Binding-site contacts:
Ligand atom O4 contacts residue GLN262 of chain 2.B at 3.8 Å.
Ligand atom O3 contacts residue ILE260 of chain 2.B at 3.5 Å (h-bond).
Ligand atom O4 contacts residue ILE260 of chain 2.B at 3.6 Å.
Ligand atom C3 contacts residue ARG240 of chain 2.B at 4.4 Å.
Ligand atom C6 contacts residue GLN262 of chain 2.B at 3.9 Å.
Ligand atom C5 contacts residue GLN262 of chain 2.B at 3.8 Å.
Ligand atom O5 contacts residue ARG240 of chain 2.A at 4.2 Å.
Ligand atom O5 contacts residue ALA241 of chain 2.A at 3.8 Å.
Ligand atom C1 contacts residue ARG240 of chain 2.A at 4.2 Å.
Ligand atom O6 contacts residue ILE260 of chain 2.A at 3.4 Å.
Ligand atom O6 contacts residue GLN262 of chain 2.B at 2.9 Å.
Ligand atom C3 contacts residue ILE260 of chain 2.B at 4.4 Å (hydrophobic).
Ligand atom O4 contacts residue GLN262 of chain 2.A at 4.0 Å.
Ligand atom C2 contacts residue ALA241 of chain 2.B at 4.0 Å (hydrophobic).
Ligand atom O4 contacts residue ILE260 of chain 2.A at 4.0 Å.
Ligand atom C2 contacts residue ARG240 of chain 2.A at 3.9 Å.
Ligand atom O6 contacts residue ALA241 of chain 2.A at 4.4 Å.
Ligand atom C2 contacts residue TYR242 of chain 2.B at 4.2 Å (hydrophobic).
Ligand atom O2 contacts residue ALA241 of chain 2.B at 2.7 Å (h-bond).
Ligand atom O3 contacts residue TYR242 of chain 2.B at 3.5 Å.
Ligand atom C6 contacts residue TRP261 of chain 2.A at 4.4 Å (hydrophobic).
Ligand atom C4 contacts residue GLN262 of chain 2.A at 3.7 Å.
Ligand atom O5 contacts residue TYR242 of chain 2.A at 4.2 Å.
Ligand atom C3 contacts residue TYR242 of chain 2.B at 4.2 Å (hydrophobic).
Ligand atom C6 contacts residue TYR242 of chain 2.A at 3.5 Å (hydrophobic).
Ligand atom O6 contacts residue TYR242 of chain 2.A at 3.0 Å.
Ligand atom O2 contacts residue ARG240 of chain 2.A at 3.8 Å.
Ligand atom C5 contacts residue ILE260 of chain 2.A at 4.3 Å (hydrophobic).
Ligand atom C1 contacts residue ARG240 of chain 2.B at 3.8 Å.
Ligand atom O4 contacts residue TRP261 of chain 2.B at 4.4 Å.
Ligand atom C6 contacts residue ALA241 of chain 2.A at 3.9 Å (hydrophobic).
Ligand atom O3 contacts residue ALA241 of chain 2.B at 3.7 Å.
Ligand atom C4 contacts residue GLN262 of chain 2.B at 4.4 Å.
Ligand atom C3 contacts residue ALA241 of chain 2.B at 3.9 Å (hydrophobic).
Ligand atom O2 contacts residue TYR242 of chain 2.B at 3.5 Å.
Ligand atom O2 contacts residue ARG240 of chain 2.B at 4.3 Å.
Ligand atom C3 contacts residue GLN262 of chain 2.A at 4.2 Å.
Ligand atom C6 contacts residue ILE260 of chain 2.A at 3.0 Å (hydrophobic).
Ligand atom C1 contacts residue ALA241 of chain 2.B at 4.4 Å (hydrophobic).
Ligand atom O3 contacts residue GLN262 of chain 2.A at 3.7 Å.

Sequence of chain 2.B:
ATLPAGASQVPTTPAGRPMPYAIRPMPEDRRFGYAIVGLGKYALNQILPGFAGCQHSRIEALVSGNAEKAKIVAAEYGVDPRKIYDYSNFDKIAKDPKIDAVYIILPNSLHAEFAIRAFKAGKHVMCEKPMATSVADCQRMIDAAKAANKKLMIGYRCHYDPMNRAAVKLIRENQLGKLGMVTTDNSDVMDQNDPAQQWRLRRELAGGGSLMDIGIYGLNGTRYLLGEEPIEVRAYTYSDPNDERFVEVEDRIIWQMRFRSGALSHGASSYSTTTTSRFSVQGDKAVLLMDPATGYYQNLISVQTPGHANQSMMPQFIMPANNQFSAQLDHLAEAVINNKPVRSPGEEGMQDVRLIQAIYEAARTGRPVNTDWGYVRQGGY

Sequence of chain 2.A:
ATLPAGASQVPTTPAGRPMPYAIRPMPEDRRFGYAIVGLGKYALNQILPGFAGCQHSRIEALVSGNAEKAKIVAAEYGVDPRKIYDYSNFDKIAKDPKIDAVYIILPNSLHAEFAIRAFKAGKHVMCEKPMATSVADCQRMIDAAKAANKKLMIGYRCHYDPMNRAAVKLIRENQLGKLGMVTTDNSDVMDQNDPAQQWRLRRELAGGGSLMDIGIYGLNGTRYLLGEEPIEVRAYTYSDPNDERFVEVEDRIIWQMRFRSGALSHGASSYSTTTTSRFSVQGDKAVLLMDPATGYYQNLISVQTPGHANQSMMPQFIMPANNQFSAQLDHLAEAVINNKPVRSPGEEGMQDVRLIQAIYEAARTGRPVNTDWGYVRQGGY

This protein binds this small molecule.
Small molecule (SMILES): OC[C@H]1O[C@H](O)[C@H](O)[C@@H](O)[C@@H]1O